This small molecule binds to this protein.
Small molecule (SMILES): CC(=O)N[C@@H]1[C@@H](O)[C@H](O)[C@@H](CO)O[C@H]1O

Sequence of chain 1.C:
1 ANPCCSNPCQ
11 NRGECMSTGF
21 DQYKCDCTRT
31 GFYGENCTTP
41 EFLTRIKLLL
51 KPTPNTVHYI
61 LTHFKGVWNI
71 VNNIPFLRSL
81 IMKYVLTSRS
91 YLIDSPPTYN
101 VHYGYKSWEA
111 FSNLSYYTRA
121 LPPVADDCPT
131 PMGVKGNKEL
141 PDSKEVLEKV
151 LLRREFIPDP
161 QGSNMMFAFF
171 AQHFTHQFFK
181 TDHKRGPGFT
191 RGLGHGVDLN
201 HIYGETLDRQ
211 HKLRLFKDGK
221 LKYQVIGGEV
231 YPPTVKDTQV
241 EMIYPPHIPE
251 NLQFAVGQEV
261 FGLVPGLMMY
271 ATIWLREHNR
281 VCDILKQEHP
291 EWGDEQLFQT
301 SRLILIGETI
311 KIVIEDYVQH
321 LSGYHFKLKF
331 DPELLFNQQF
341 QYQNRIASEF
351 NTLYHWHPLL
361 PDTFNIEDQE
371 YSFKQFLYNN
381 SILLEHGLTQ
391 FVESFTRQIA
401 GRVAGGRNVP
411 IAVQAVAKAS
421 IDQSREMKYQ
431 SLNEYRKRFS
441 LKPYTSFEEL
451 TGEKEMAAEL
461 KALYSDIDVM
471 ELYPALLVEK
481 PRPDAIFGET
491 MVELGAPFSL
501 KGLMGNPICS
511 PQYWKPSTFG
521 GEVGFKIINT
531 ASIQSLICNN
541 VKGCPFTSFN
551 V

Binding-site contacts:
Ligand atom O6 contacts residue SER381 of chain 1.C at 3.5 Å (h-bond).
Ligand atom C2 contacts residue ASN379 of chain 1.C at 2.4 Å.
Ligand atom C4 contacts residue ASN379 of chain 1.C at 4.1 Å.
Ligand atom C6 contacts residue ILE382 of chain 1.C at 3.8 Å (hydrophobic).
Ligand atom C5 contacts residue ILE382 of chain 1.C at 4.1 Å (hydrophobic).
Ligand atom O5 contacts residue ASN379 of chain 1.C at 2.2 Å (h-bond).
Ligand atom O7 contacts residue LYS374 of chain 1.C at 4.0 Å.
Ligand atom C1 contacts residue ILE382 of chain 1.C at 4.2 Å (hydrophobic).
Ligand atom N2 contacts residue ASN379 of chain 1.C at 3.0 Å (h-bond).
Ligand atom C5 contacts residue ASN379 of chain 1.C at 3.5 Å.
Ligand atom O7 contacts residue ASN379 of chain 1.C at 3.8 Å.
Ligand atom O5 contacts residue SER381 of chain 1.C at 4.4 Å.
Ligand atom O6 contacts residue ILE382 of chain 1.C at 3.6 Å (h-bond).
Ligand atom O6 contacts residue GLU385 of chain 1.C at 4.0 Å.
Ligand atom C5 contacts residue SER381 of chain 1.C at 4.5 Å.
Ligand atom C2 contacts residue GLN375 of chain 1.C at 4.2 Å.
Ligand atom O5 contacts residue ILE382 of chain 1.C at 3.2 Å.
Ligand atom C6 contacts residue TYR371 of chain 1.C at 4.3 Å (hydrophobic).
Ligand atom C3 contacts residue ASN379 of chain 1.C at 3.8 Å.
Ligand atom C1 contacts residue ASN379 of chain 1.C at 1.5 Å.
Ligand atom O7 contacts residue GLN375 of chain 1.C at 3.2 Å.
Ligand atom C7 contacts residue GLN375 of chain 1.C at 4.3 Å.
Ligand atom C7 contacts residue ASN379 of chain 1.C at 3.7 Å.
Ligand atom O5 contacts residue GLN375 of chain 1.C at 4.4 Å.
Ligand atom C1 contacts residue GLN375 of chain 1.C at 4.0 Å.